This protein binds this small molecule.
Small molecule (SMILES): Nc1ncnc2c1ncn2[C@@H]1O[C@H](COP(=O)(O)OP(=O)(O)OC[C@H]2O[C@H](O)[C@H](O)[C@@H]2O)[C@@H](O)[C@H]1O

Sequence of chain 1.L:
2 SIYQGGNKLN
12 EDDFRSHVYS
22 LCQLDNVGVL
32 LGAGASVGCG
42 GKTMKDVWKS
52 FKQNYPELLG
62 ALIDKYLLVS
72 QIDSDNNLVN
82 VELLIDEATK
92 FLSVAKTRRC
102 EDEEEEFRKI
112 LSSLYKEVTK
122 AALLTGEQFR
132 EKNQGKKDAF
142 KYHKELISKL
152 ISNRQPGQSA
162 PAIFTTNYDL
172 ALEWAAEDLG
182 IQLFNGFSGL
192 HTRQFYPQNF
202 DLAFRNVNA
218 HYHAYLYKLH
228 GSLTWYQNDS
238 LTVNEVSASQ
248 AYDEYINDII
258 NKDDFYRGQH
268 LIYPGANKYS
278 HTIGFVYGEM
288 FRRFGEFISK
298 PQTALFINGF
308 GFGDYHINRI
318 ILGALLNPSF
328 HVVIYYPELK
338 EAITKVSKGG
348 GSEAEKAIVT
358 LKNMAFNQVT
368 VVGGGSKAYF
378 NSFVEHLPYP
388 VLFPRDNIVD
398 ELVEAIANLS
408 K

Binding-site contacts:
Ligand atom C4 contacts residue GLY35 of chain 1.L at 4.1 Å.
Ligand atom C5 contacts residue GLY35 of chain 1.L at 3.9 Å.
Ligand atom O2A contacts residue THR44 of chain 1.L at 3.8 Å.
Ligand atom C6 contacts residue TYR376 of chain 1.L at 3.8 Å (hydrophobic).
Ligand atom O2D contacts residue HIS227 of chain 1.L at 3.5 Å.
Ligand atom C2 contacts residue TYR376 of chain 1.L at 4.0 Å (hydrophobic).
Ligand atom O4' contacts residue GLY35 of chain 1.L at 3.9 Å.
Ligand atom N1 contacts residue TYR376 of chain 1.L at 3.8 Å.
Ligand atom O2B contacts residue GLY308 of chain 1.L at 4.1 Å.
Ligand atom C2D contacts residue GLU83 of chain 1.L at 3.1 Å.
Ligand atom O5' contacts residue GLY308 of chain 1.L at 4.0 Å.
Ligand atom N1 contacts residue GLY35 of chain 1.L at 3.7 Å.
Ligand atom O1D contacts residue ASP311 of chain 1.L at 3.6 Å (salt-bridge).
Ligand atom O3D contacts residue GLU83 of chain 1.L at 2.3 Å (salt-bridge).
Ligand atom O4' contacts residue GLY306 of chain 1.L at 3.6 Å.
Ligand atom C6 contacts residue GLY35 of chain 1.L at 3.6 Å.
Ligand atom C5' contacts residue GLY306 of chain 1.L at 3.8 Å.
Ligand atom C5 contacts residue TYR376 of chain 1.L at 4.0 Å (hydrophobic).
Ligand atom N6 contacts residue TYR376 of chain 1.L at 3.7 Å.
Ligand atom C5D contacts residue ALA34 of chain 1.L at 3.8 Å (hydrophobic).
Ligand atom N3 contacts residue GLY306 of chain 1.L at 4.1 Å.
Ligand atom O2A contacts residue MET45 of chain 1.L at 3.8 Å.
Ligand atom C2 contacts residue GLY35 of chain 1.L at 4.1 Å.
Ligand atom O2B contacts residue GLY306 of chain 1.L at 4.0 Å.
Ligand atom O3A contacts residue ALA34 of chain 1.L at 3.7 Å.
Ligand atom O2B contacts residue ALA34 of chain 1.L at 3.3 Å (h-bond).
Ligand atom O1D contacts residue HIS227 of chain 1.L at 3.5 Å.
Ligand atom O2D contacts residue GLU83 of chain 1.L at 3.1 Å (salt-bridge).
Ligand atom C3D contacts residue GLU83 of chain 1.L at 3.0 Å.
Ligand atom C2 contacts residue ASN305 of chain 1.L at 4.0 Å.
Ligand atom O3D contacts residue MET45 of chain 1.L at 4.0 Å.
Ligand atom O1B contacts residue GLY308 of chain 1.L at 3.0 Å (h-bond).
Ligand atom N1 contacts residue PHE377 of chain 1.L at 3.5 Å (h-bond).
Ligand atom C4' contacts residue GLY306 of chain 1.L at 3.5 Å.
Ligand atom N6 contacts residue GLY35 of chain 1.L at 4.0 Å.
Ligand atom O2B contacts residue GLY33 of chain 1.L at 3.9 Å.
Ligand atom O3A contacts residue GLY306 of chain 1.L at 4.1 Å.
Ligand atom O2' contacts residue PRO334 of chain 1.L at 4.1 Å.
Ligand atom PB contacts residue GLY308 of chain 1.L at 3.8 Å.
Ligand atom C2 contacts residue PHE377 of chain 1.L at 4.0 Å (hydrophobic).